Sequence of chain 1.A:
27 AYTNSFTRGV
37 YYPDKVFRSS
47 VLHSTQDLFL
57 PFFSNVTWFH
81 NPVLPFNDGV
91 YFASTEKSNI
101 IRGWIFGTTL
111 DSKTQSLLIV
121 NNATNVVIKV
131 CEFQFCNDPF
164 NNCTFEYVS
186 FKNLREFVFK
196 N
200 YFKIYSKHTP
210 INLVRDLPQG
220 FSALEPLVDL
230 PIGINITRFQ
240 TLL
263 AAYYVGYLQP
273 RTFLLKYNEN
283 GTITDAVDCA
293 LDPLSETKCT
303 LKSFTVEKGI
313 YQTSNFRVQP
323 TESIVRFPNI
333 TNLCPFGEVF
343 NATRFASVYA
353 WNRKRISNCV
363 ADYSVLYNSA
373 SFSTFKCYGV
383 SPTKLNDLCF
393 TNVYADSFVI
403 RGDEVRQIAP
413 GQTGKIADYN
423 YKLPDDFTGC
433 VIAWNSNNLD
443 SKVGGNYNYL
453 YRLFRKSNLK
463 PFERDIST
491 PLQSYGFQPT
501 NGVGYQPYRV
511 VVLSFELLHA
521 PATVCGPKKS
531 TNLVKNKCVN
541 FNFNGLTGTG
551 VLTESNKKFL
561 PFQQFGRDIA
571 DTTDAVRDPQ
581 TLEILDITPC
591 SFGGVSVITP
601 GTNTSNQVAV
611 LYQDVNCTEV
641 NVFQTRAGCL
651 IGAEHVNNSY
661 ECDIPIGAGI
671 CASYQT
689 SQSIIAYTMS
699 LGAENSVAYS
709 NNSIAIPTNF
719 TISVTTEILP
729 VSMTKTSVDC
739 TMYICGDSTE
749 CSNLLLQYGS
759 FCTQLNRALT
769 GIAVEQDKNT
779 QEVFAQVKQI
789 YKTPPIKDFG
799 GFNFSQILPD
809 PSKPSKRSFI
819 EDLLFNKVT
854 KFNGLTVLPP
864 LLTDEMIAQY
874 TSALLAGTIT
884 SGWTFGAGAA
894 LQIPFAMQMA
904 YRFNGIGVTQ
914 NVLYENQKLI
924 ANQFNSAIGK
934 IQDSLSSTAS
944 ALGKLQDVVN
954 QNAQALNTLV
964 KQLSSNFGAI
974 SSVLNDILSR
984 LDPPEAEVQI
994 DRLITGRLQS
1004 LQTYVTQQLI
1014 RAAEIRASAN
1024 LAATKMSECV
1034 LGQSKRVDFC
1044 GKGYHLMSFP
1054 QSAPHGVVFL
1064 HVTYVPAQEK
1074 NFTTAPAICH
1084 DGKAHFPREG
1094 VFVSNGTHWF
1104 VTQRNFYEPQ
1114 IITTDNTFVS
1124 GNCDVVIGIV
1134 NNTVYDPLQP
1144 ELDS

A protein and the small-molecule ligand that binds it are described below.
Small molecule (SMILES): CC(=O)N[C@H]1[C@H](O[C@H]2[C@H](O)[C@@H](NC(C)=O)CO[C@@H]2CO)O[C@H](CO)[C@@H](O)[C@@H]1O

Binding-site contacts:
Ligand atom C1 contacts residue ASN1098 of chain 1.A at 1.4 Å.
Ligand atom O4 contacts residue HIS1101 of chain 1.A at 3.5 Å (h-bond).
Ligand atom C3 contacts residue ASN1098 of chain 1.A at 3.8 Å.
Ligand atom N2 contacts residue ASN1098 of chain 1.A at 2.9 Å (h-bond).
Ligand atom C2 contacts residue THR1100 of chain 1.A at 4.4 Å.
Ligand atom C7 contacts residue HIS1101 of chain 1.A at 3.8 Å.
Ligand atom C8 contacts residue PHE1103 of chain 1.A at 4.4 Å (hydrophobic).
Ligand atom O5 contacts residue HIS1101 of chain 1.A at 4.5 Å.
Ligand atom C5 contacts residue HIS1101 of chain 1.A at 3.5 Å.
Ligand atom C3 contacts residue HIS1101 of chain 1.A at 3.9 Å.
Ligand atom C5 contacts residue ASN1098 of chain 1.A at 3.7 Å.
Ligand atom O7 contacts residue HIS1101 of chain 1.A at 3.1 Å.
Ligand atom C8 contacts residue THR1100 of chain 1.A at 3.8 Å.
Ligand atom C3 contacts residue THR1100 of chain 1.A at 4.2 Å.
Ligand atom C8 contacts residue ASN1098 of chain 1.A at 4.4 Å.
Ligand atom C1 contacts residue THR1100 of chain 1.A at 4.5 Å.
Ligand atom O5 contacts residue ASN1098 of chain 1.A at 2.4 Å (h-bond).
Ligand atom C4 contacts residue HIS1101 of chain 1.A at 3.9 Å.
Ligand atom O7 contacts residue ASN1098 of chain 1.A at 3.4 Å (h-bond).
Ligand atom C2 contacts residue ASN1098 of chain 1.A at 2.5 Å.
Ligand atom C5 contacts residue PHE1103 of chain 1.A at 4.2 Å (hydrophobic).
Ligand atom C7 contacts residue THR1100 of chain 1.A at 4.2 Å.
Ligand atom C4 contacts residue ASN1098 of chain 1.A at 4.2 Å.
Ligand atom C7 contacts residue ASN1098 of chain 1.A at 3.3 Å.
Ligand atom C6 contacts residue PHE1103 of chain 1.A at 3.5 Å (hydrophobic).
Ligand atom N2 contacts residue THR1100 of chain 1.A at 3.5 Å (h-bond).
Ligand atom C6 contacts residue HIS1101 of chain 1.A at 4.3 Å.
Ligand atom O5 contacts residue PHE1103 of chain 1.A at 4.1 Å.